Sequence of chain 1.A:
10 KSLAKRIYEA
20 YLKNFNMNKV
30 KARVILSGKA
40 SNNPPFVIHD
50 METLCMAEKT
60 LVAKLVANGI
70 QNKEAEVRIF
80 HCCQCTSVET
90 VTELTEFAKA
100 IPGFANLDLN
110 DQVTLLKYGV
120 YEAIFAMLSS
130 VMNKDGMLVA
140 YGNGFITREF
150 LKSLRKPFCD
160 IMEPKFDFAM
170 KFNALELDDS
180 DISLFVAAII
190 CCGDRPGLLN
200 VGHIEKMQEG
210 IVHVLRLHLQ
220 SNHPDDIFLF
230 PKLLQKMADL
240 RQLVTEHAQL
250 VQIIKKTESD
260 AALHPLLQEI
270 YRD

Binding-site contacts:
Ligand atom C6 contacts residue ARG77 of chain 1.A at 4.1 Å.
Ligand atom N3 contacts residue ILE69 of chain 1.A at 3.9 Å.
Ligand atom OAC contacts residue ILE69 of chain 1.A at 4.0 Å.
Ligand atom OAD contacts residue HIS80 of chain 1.A at 2.6 Å (h-bond).
Ligand atom C2 contacts residue LEU64 of chain 1.A at 3.9 Å (hydrophobic).
Ligand atom OAC contacts residue LYS72 of chain 1.A at 3.1 Å.
Ligand atom C5 contacts residue CYS81 of chain 1.A at 3.6 Å (hydrophobic).
Ligand atom CAH contacts residue GLU57 of chain 1.A at 3.5 Å.
Ligand atom N3 contacts residue ARG77 of chain 1.A at 3.3 Å.
Ligand atom CAO contacts residue HIS80 of chain 1.A at 3.3 Å.
Ligand atom N1 contacts residue CYS81 of chain 1.A at 4.2 Å.
Ligand atom CAT contacts residue GLU57 of chain 1.A at 3.7 Å.
Ligand atom CAB contacts residue LEU53 of chain 1.A at 3.9 Å (hydrophobic).
Ligand atom N1 contacts residue ARG77 of chain 1.A at 4.1 Å.
Ligand atom CL6 contacts residue CYS84 of chain 1.A at 3.5 Å.
Ligand atom C6 contacts residue HIS80 of chain 1.A at 4.2 Å.
Ligand atom CL6 contacts residue HIS80 of chain 1.A at 3.6 Å.
Ligand atom NAM contacts residue GLU57 of chain 1.A at 3.2 Å (salt-bridge).
Ligand atom C6 contacts residue CYS81 of chain 1.A at 3.9 Å (hydrophobic).
Ligand atom N1 contacts residue HIS80 of chain 1.A at 3.9 Å.
Ligand atom N1 contacts residue LEU64 of chain 1.A at 3.5 Å.
Ligand atom CAR contacts residue LEU53 of chain 1.A at 4.2 Å (hydrophobic).
Ligand atom CL6 contacts residue CYS81 of chain 1.A at 3.5 Å.
Ligand atom CAP contacts residue CYS81 of chain 1.A at 3.9 Å (hydrophobic).
Ligand atom CAH contacts residue VAL61 of chain 1.A at 3.7 Å (hydrophobic).
Ligand atom NAM contacts residue ARG77 of chain 1.A at 4.1 Å.
Ligand atom CAJ contacts residue HIS80 of chain 1.A at 3.5 Å.
Ligand atom CAB contacts residue CYS81 of chain 1.A at 3.6 Å (hydrophobic).
Ligand atom C5 contacts residue ARG77 of chain 1.A at 3.9 Å.
Ligand atom CAB contacts residue ARG77 of chain 1.A at 3.3 Å.
Ligand atom CAB contacts residue ILE78 of chain 1.A at 3.5 Å (hydrophobic).
Ligand atom CAR contacts residue GLU57 of chain 1.A at 4.3 Å.
Ligand atom C6 contacts residue LEU64 of chain 1.A at 3.8 Å (hydrophobic).
Ligand atom C2 contacts residue ARG77 of chain 1.A at 3.9 Å.
Ligand atom CAA contacts residue CYS81 of chain 1.A at 3.8 Å (hydrophobic).
Ligand atom SAN contacts residue ARG77 of chain 1.A at 4.1 Å.
Ligand atom C4 contacts residue ARG77 of chain 1.A at 3.6 Å.
Ligand atom SAN contacts residue ILE69 of chain 1.A at 3.9 Å.
Ligand atom CAR contacts residue CYS81 of chain 1.A at 3.9 Å (hydrophobic).
Ligand atom CAO contacts residue LYS72 of chain 1.A at 4.1 Å.

A protein and the small-molecule ligand that binds it are described below.
Small molecule (SMILES): Cc1cccc(Nc2cc(Cl)nc(SCC(=O)O)n2)c1C